Sequence of chain 1.A:
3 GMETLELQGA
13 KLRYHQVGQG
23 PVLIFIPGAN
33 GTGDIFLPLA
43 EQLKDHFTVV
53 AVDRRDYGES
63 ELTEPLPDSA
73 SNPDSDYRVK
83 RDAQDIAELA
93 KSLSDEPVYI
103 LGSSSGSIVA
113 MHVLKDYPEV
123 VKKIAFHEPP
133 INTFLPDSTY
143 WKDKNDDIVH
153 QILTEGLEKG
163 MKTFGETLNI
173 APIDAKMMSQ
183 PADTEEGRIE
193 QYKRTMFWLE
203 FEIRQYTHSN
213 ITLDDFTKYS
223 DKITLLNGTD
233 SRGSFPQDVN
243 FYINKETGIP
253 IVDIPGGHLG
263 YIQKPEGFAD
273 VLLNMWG

This protein binds this small molecule.
Small molecule (SMILES): C#CCCCCCCCCC(=O)Nc1ccc(N(C=O)NC(=O)OC)cc1

Sequence of chain 1.B:
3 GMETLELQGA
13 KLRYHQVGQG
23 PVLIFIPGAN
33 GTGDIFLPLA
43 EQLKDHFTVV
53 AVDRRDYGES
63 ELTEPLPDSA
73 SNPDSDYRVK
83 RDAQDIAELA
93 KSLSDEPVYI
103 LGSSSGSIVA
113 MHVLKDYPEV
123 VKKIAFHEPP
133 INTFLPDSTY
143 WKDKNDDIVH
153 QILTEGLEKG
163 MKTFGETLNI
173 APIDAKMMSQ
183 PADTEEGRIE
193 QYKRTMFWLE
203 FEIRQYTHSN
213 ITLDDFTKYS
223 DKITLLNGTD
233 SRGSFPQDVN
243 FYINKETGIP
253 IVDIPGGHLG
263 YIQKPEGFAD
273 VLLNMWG

Binding-site contacts:
Ligand atom C20 contacts residue ALA31 of chain 1.A at 3.5 Å (hydrophobic).
Ligand atom C6 contacts residue SER181 of chain 1.B at 3.7 Å.
Ligand atom C17 contacts residue SER106 of chain 1.A at 3.1 Å.
Ligand atom C17 contacts residue HIS260 of chain 1.B at 3.7 Å.
Ligand atom C7 contacts residue LEU159 of chain 1.B at 3.8 Å (hydrophobic).
Ligand atom C9 contacts residue MET163 of chain 1.B at 3.7 Å (hydrophobic).
Ligand atom N2 contacts residue SER106 of chain 1.A at 2.4 Å (h-bond).
Ligand atom N3 contacts residue SER106 of chain 1.A at 2.7 Å (h-bond).
Ligand atom C16 contacts residue HIS260 of chain 1.B at 2.9 Å.
Ligand atom O4 contacts residue PRO132 of chain 1.A at 3.4 Å.
Ligand atom C5 contacts residue GLU160 of chain 1.B at 3.4 Å.
Ligand atom C3 contacts residue GLU160 of chain 1.B at 3.5 Å.
Ligand atom C9 contacts residue THR197 of chain 1.B at 3.7 Å.
Ligand atom C20 contacts residue MET180 of chain 1.B at 3.3 Å (hydrophobic).
Ligand atom O2 contacts residue HIS260 of chain 1.B at 3.3 Å (h-bond).
Ligand atom C18 contacts residue PRO132 of chain 1.A at 3.5 Å (hydrophobic).
Ligand atom C15 contacts residue SER106 of chain 1.A at 3.7 Å.
Ligand atom C15 contacts residue ALA31 of chain 1.A at 3.5 Å (hydrophobic).
Ligand atom C4 contacts residue SER181 of chain 1.B at 3.4 Å.
Ligand atom C10 contacts residue MET180 of chain 1.B at 3.6 Å (hydrophobic).
Ligand atom C12 contacts residue ALA31 of chain 1.A at 3.6 Å (hydrophobic).
Ligand atom C4 contacts residue GLU160 of chain 1.B at 3.3 Å.
Ligand atom C1 contacts residue GLU160 of chain 1.B at 3.6 Å.
Ligand atom C19 contacts residue ALA31 of chain 1.A at 3.3 Å (hydrophobic).
Ligand atom N2 contacts residue HIS260 of chain 1.B at 3.6 Å.
Ligand atom O2 contacts residue ALA31 of chain 1.A at 3.3 Å (h-bond).
Ligand atom C13 contacts residue TRP200 of chain 1.B at 3.5 Å (hydrophobic).
Ligand atom O1 contacts residue MET163 of chain 1.B at 3.3 Å (h-bond).
Ligand atom C8 contacts residue LEU159 of chain 1.B at 3.7 Å (hydrophobic).
Ligand atom C18 contacts residue LEU170 of chain 1.B at 3.7 Å (hydrophobic).
Ligand atom C16 contacts residue SER106 of chain 1.A at 1.5 Å.
Ligand atom C2 contacts residue SER181 of chain 1.B at 3.6 Å.
Ligand atom O3 contacts residue HIS260 of chain 1.B at 2.8 Å (h-bond).
Ligand atom C19 contacts residue MET180 of chain 1.B at 3.5 Å (hydrophobic).
Ligand atom O3 contacts residue SER106 of chain 1.A at 3.3 Å (h-bond).
Ligand atom C14 contacts residue TRP200 of chain 1.B at 3.2 Å (hydrophobic).
Ligand atom O2 contacts residue SER106 of chain 1.A at 2.3 Å (h-bond).
Ligand atom C2 contacts residue GLU160 of chain 1.B at 3.8 Å.
Ligand atom O4 contacts residue LEU170 of chain 1.B at 3.5 Å.
Ligand atom C14 contacts residue ALA31 of chain 1.A at 3.7 Å (hydrophobic).